Binding-site contacts:
Ligand atom C9 contacts residue TYR145 of chain 5.A at 4.2 Å (hydrophobic).
Ligand atom O1B contacts residue ASN148 of chain 5.A at 4.3 Å.
Ligand atom O1B contacts residue SER147 of chain 5.A at 3.1 Å (h-bond).
Ligand atom C6 contacts residue ALA146 of chain 5.A at 4.2 Å (hydrophobic).
Ligand atom N5 contacts residue TYR145 of chain 5.A at 2.6 Å (h-bond).
Ligand atom C10 contacts residue TYR145 of chain 5.A at 3.6 Å (hydrophobic).
Ligand atom C7 contacts residue TYR145 of chain 5.A at 3.8 Å (hydrophobic).
Ligand atom O8 contacts residue ALA146 of chain 5.A at 3.3 Å.
Ligand atom C11 contacts residue TYR145 of chain 5.A at 3.7 Å (hydrophobic).
Ligand atom C8 contacts residue ALA146 of chain 5.A at 4.4 Å (hydrophobic).
Ligand atom C4 contacts residue TYR145 of chain 5.A at 3.6 Å (hydrophobic).
Ligand atom C5 contacts residue TYR145 of chain 5.A at 3.3 Å (hydrophobic).
Ligand atom O4 contacts residue TYR145 of chain 5.A at 4.2 Å.
Ligand atom C1 contacts residue ALA146 of chain 5.A at 3.9 Å (hydrophobic).
Ligand atom C6 contacts residue TYR145 of chain 5.A at 3.4 Å (hydrophobic).
Ligand atom C1 contacts residue SER147 of chain 5.A at 3.6 Å.
Ligand atom O1B contacts residue ALA146 of chain 5.A at 3.2 Å.
Ligand atom O1A contacts residue ALA146 of chain 5.A at 4.2 Å.
Ligand atom C11 contacts residue ARG143 of chain 5.A at 4.0 Å.
Ligand atom O1A contacts residue SER147 of chain 5.A at 2.8 Å (h-bond).

Sequence of chain 5.A:
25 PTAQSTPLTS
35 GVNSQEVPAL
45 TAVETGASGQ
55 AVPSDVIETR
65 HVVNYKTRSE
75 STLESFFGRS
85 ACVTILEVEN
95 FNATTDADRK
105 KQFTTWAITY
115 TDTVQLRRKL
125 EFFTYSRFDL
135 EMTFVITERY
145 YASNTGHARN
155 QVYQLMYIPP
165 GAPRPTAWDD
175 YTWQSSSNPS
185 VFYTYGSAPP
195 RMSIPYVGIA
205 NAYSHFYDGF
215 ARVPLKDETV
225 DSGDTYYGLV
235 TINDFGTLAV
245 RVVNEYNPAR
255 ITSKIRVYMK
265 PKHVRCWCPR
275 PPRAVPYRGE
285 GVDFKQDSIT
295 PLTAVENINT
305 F

This protein binds this small molecule.
Small molecule (SMILES): CC(=O)N[C@H]1[C@H]([C@H](O)[C@H](O)CO)O[C@@](O)(C(=O)O)C[C@@H]1O